Binding-site contacts:
Ligand atom O6 contacts residue ASN114 of chain 1.F at 4.3 Å.
Ligand atom N2 contacts residue GLN11 of chain 1.A at 4.3 Å.
Ligand atom O7 contacts residue TYR112 of chain 1.F at 2.5 Å (h-bond).
Ligand atom C3 contacts residue ASN114 of chain 1.F at 3.8 Å.
Ligand atom C2 contacts residue ASN114 of chain 1.F at 2.5 Å.
Ligand atom C8 contacts residue THR121 of chain 1.F at 4.0 Å.
Ligand atom C7 contacts residue GLN11 of chain 1.A at 4.0 Å.
Ligand atom O6 contacts residue GLN11 of chain 1.A at 4.0 Å.
Ligand atom C8 contacts residue LYS32 of chain 1.F at 4.2 Å.
Ligand atom C7 contacts residue LYS32 of chain 1.F at 4.3 Å.
Ligand atom O5 contacts residue GLN11 of chain 1.A at 3.9 Å.
Ligand atom C2 contacts residue GLN11 of chain 1.A at 4.0 Å.
Ligand atom C4 contacts residue ASN114 of chain 1.F at 4.2 Å.
Ligand atom C8 contacts residue PHE34 of chain 1.F at 3.8 Å (hydrophobic).
Ligand atom C8 contacts residue TYR112 of chain 1.F at 3.6 Å (hydrophobic).
Ligand atom C7 contacts residue ASN114 of chain 1.F at 3.6 Å.
Ligand atom C5 contacts residue ASN114 of chain 1.F at 3.5 Å.
Ligand atom C1 contacts residue GLN11 of chain 1.A at 3.8 Å.
Ligand atom N2 contacts residue ASN114 of chain 1.F at 3.0 Å (h-bond).
Ligand atom C1 contacts residue GLY119 of chain 1.F at 4.3 Å.
Ligand atom O7 contacts residue GLN11 of chain 1.A at 3.2 Å (h-bond).
Ligand atom C8 contacts residue CYS33 of chain 1.F at 3.6 Å (hydrophobic).
Ligand atom C7 contacts residue TYR112 of chain 1.F at 3.4 Å (hydrophobic).
Ligand atom O7 contacts residue ASN114 of chain 1.F at 3.7 Å.
Ligand atom C1 contacts residue ASN114 of chain 1.F at 1.4 Å.
Ligand atom O7 contacts residue LYS32 of chain 1.F at 3.8 Å.
Ligand atom O5 contacts residue ASN114 of chain 1.F at 2.2 Å (h-bond).

Sequence of chain 1.A:
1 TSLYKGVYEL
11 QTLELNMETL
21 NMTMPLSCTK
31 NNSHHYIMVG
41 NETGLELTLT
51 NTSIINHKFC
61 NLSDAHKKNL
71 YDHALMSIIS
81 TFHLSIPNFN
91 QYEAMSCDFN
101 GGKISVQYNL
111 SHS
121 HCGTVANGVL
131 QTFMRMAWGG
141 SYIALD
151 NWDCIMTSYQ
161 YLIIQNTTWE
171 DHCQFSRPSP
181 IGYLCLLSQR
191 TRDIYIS

Sequence of chain 1.F:
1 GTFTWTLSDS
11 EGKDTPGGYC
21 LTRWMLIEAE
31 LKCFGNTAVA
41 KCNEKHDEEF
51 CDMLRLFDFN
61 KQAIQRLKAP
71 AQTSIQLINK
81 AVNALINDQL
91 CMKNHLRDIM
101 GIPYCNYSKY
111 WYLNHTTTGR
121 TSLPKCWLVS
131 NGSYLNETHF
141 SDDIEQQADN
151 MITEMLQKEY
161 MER

This protein binds this small molecule.
Small molecule (SMILES): CC(=O)N[C@H]1[C@H](O[C@H]2[C@H](O)[C@@H](NC(C)=O)CO[C@@H]2CO)O[C@H](CO)[C@@H](O)[C@@H]1O